A small-molecule ligand and the protein it binds are described below.
Small molecule (SMILES): Cc1cnc(Nc2cc(F)c(C3CCN(C)CC3)c(F)c2)nc1Nc1ccc(F)c(N2CCCS2(=O)=O)c1

Binding-site contacts:
Ligand atom C14 contacts residue LEU108 of chain 1.B at 3.5 Å (hydrophobic).
Ligand atom C33 contacts residue ALA56 of chain 1.B at 3.7 Å (hydrophobic).
Ligand atom N13 contacts residue LEU108 of chain 1.B at 2.5 Å (h-bond).
Ligand atom C34 contacts residue LEU108 of chain 1.B at 3.5 Å (hydrophobic).
Ligand atom C33 contacts residue MET105 of chain 1.B at 3.7 Å (hydrophobic).
Ligand atom F38 contacts residue PRO109 of chain 1.B at 3.4 Å.
Ligand atom O30 contacts residue ASN157 of chain 1.B at 3.3 Å (h-bond).
Ligand atom C24 contacts residue VAL39 of chain 1.B at 3.5 Å (hydrophobic).
Ligand atom N35 contacts residue LEU108 of chain 1.B at 2.9 Å (h-bond).
Ligand atom C34 contacts residue ALA56 of chain 1.B at 3.6 Å (hydrophobic).
Ligand atom F38 contacts residue TYR107 of chain 1.B at 3.7 Å.
Ligand atom C06 contacts residue LEU31 of chain 1.B at 3.8 Å (hydrophobic).
Ligand atom C36 contacts residue TYR107 of chain 1.B at 3.6 Å (hydrophobic).
Ligand atom C12 contacts residue GLY111 of chain 1.B at 3.7 Å.
Ligand atom F22 contacts residue LYS33 of chain 1.B at 3.8 Å.
Ligand atom O30 contacts residue ASP170 of chain 1.B at 3.9 Å.
Ligand atom C26 contacts residue VAL39 of chain 1.B at 3.7 Å (hydrophobic).
Ligand atom C23 contacts residue VAL39 of chain 1.B at 3.8 Å (hydrophobic).
Ligand atom F22 contacts residue GLY32 of chain 1.B at 3.0 Å.
Ligand atom C09 contacts residue GLY111 of chain 1.B at 3.8 Å.
Ligand atom C36 contacts residue LEU108 of chain 1.B at 3.3 Å (hydrophobic).
Ligand atom C12 contacts residue LEU108 of chain 1.B at 3.4 Å (hydrophobic).
Ligand atom C14 contacts residue LEU31 of chain 1.B at 3.8 Å (hydrophobic).
Ligand atom N13 contacts residue TYR107 of chain 1.B at 3.5 Å.
Ligand atom C08 contacts residue GLY111 of chain 1.B at 3.8 Å.
Ligand atom N15 contacts residue LEU159 of chain 1.B at 3.8 Å.
Ligand atom N35 contacts residue TYR107 of chain 1.B at 3.7 Å.
Ligand atom C32 contacts residue LEU159 of chain 1.B at 3.6 Å (hydrophobic).
Ligand atom C37 contacts residue GLY111 of chain 1.B at 3.7 Å.
Ligand atom C34 contacts residue GLU106 of chain 1.B at 3.1 Å.
Ligand atom C36 contacts residue GLY111 of chain 1.B at 3.5 Å.
Ligand atom C32 contacts residue ALA56 of chain 1.B at 3.6 Å (hydrophobic).
Ligand atom C16 contacts residue LEU159 of chain 1.B at 3.6 Å (hydrophobic).
Ligand atom C21 contacts residue GLY32 of chain 1.B at 3.8 Å.
Ligand atom F10 contacts residue LEU31 of chain 1.B at 3.1 Å.
Ligand atom N17 contacts residue LEU159 of chain 1.B at 3.9 Å.
Ligand atom C34 contacts residue TYR107 of chain 1.B at 3.9 Å (hydrophobic).
Ligand atom C11 contacts residue GLY111 of chain 1.B at 3.7 Å.
Ligand atom C28 contacts residue ASP170 of chain 1.B at 3.2 Å.
Ligand atom C20 contacts residue LEU31 of chain 1.B at 3.5 Å (hydrophobic).

Sequence of chain 1.B:
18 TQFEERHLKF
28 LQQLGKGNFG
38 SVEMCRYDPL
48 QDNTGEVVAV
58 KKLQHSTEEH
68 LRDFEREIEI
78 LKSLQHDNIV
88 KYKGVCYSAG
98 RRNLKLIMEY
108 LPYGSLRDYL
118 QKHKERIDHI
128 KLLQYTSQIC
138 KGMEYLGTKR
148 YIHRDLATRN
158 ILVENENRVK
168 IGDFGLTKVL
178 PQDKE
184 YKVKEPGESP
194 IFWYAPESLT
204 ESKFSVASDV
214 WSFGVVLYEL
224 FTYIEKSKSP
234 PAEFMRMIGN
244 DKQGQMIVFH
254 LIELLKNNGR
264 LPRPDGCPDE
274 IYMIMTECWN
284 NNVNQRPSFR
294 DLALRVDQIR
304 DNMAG